Binding-site contacts:
Ligand atom CG2 contacts residue PHE71 of chain 9.A at 4.0 Å (hydrophobic).
Ligand atom CD1 contacts residue THR349 of chain 9.A at 4.3 Å.

The protein below binds the small molecule below.
Small molecule (SMILES): CC[C@H](C)[C@@H](C=O)NC(=O)[C@H](CO)NC(=O)[C@H](CCCCN)NC(=O)[C@@H](N)C(C)C

Sequence of chain 9.A:
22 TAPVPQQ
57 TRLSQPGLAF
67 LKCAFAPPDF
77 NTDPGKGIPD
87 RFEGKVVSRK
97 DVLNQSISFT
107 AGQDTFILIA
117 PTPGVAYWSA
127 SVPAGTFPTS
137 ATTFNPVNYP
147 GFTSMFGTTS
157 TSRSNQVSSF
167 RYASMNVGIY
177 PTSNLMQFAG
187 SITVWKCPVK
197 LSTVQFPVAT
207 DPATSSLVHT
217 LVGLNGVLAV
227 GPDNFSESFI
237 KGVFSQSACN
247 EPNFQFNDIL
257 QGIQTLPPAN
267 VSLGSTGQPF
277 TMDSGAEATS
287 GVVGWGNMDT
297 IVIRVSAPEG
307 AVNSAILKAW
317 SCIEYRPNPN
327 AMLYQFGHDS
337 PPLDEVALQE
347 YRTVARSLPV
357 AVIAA